Binding-site contacts:
Ligand atom C7 contacts residue ASN12 of chain 21.F at 3.9 Å.
Ligand atom N2 contacts residue ASN12 of chain 21.F at 3.8 Å.
Ligand atom C5 contacts residue ASN12 of chain 21.F at 4.1 Å.
Ligand atom O7 contacts residue ASN12 of chain 21.F at 3.7 Å.
Ligand atom C2 contacts residue ASN12 of chain 21.F at 3.2 Å.
Ligand atom C1 contacts residue ASN12 of chain 21.F at 2.1 Å.
Ligand atom O5 contacts residue ASN12 of chain 21.F at 2.7 Å (h-bond).

This protein binds this small molecule.
Small molecule (SMILES): CC(=O)N[C@H]1[C@H](O[C@H]2[C@H](O)[C@@H](NC(C)=O)CO[C@@H]2CO)O[C@H](CO)[C@@H](O)[C@@H]1O

Sequence of chain 21.F:
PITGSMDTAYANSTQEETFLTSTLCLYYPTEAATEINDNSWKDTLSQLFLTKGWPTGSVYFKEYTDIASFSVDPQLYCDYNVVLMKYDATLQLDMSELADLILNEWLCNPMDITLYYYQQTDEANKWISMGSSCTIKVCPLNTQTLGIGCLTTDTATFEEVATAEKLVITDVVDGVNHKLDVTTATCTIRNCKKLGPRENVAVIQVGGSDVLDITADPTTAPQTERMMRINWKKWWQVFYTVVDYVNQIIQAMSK